Sequence of chain 2.A:
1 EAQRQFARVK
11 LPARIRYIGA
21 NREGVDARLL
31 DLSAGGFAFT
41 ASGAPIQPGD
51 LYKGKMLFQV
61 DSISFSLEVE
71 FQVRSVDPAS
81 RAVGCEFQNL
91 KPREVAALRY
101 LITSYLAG

A protein and the small-molecule ligand that binds it are described below.
Small molecule (SMILES): Nc1nc2c(ncn2[C@@H]2O[C@@H]3CO[P](=O)(O)O[C@H]4[C@@H](O)[C@H](n5cnc6c(=O)[nH]c(N)nc65)O[C@@H]4CO[P](=O)(O)O[C@H]3[C@H]2O)c(=O)[nH]1

Binding-site contacts:
Ligand atom N2 contacts residue ASP31 of chain 2.A at 2.9 Å (salt-bridge).
Ligand atom C5A contacts residue GLN3 of chain 2.A at 3.6 Å.
Ligand atom C4 contacts residue ARG8 of chain 2.A at 3.6 Å.
Ligand atom N2 contacts residue PHE37 of chain 2.A at 3.5 Å.
Ligand atom N9 contacts residue CYS85 of chain 2.A at 3.3 Å (h-bond).
Ligand atom O4A contacts residue ALA2 of chain 2.A at 3.2 Å (h-bond).
Ligand atom C5 contacts residue ARG8 of chain 2.A at 3.7 Å.
Ligand atom N7 contacts residue GLY84 of chain 2.A at 3.5 Å.
Ligand atom C1' contacts residue CYS85 of chain 2.A at 3.3 Å (hydrophobic).
Ligand atom C6 contacts residue ARG8 of chain 2.A at 3.4 Å.
Ligand atom O2' contacts residue GLY35 of chain 2.A at 3.0 Å.
Ligand atom O4A contacts residue GLN3 of chain 2.A at 3.6 Å.
Ligand atom N71 contacts residue ARG4 of chain 2.A at 3.0 Å (salt-bridge).
Ligand atom N3 contacts residue PHE37 of chain 2.A at 3.4 Å (h-bond).
Ligand atom O6 contacts residue ALA38 of chain 2.A at 3.3 Å.
Ligand atom O6 contacts residue ARG8 of chain 2.A at 3.6 Å.
Ligand atom O11 contacts residue ARG4 of chain 2.A at 3.6 Å.
Ligand atom O11 contacts residue GLN3 of chain 2.A at 3.7 Å.
Ligand atom O1P contacts residue ARG74 of chain 2.A at 2.8 Å (salt-bridge).
Ligand atom O4' contacts residue GLU86 of chain 2.A at 3.2 Å.
Ligand atom O11 contacts residue GLN5 of chain 2.A at 2.8 Å (h-bond).
Ligand atom O21 contacts residue ARG4 of chain 2.A at 3.5 Å.
Ligand atom O21 contacts residue ARG8 of chain 2.A at 3.0 Å (salt-bridge).
Ligand atom N1 contacts residue ASP31 of chain 2.A at 2.8 Å (salt-bridge).
Ligand atom O2' contacts residue GLY36 of chain 2.A at 3.5 Å (h-bond).
Ligand atom C4A contacts residue ALA2 of chain 2.A at 3.6 Å (hydrophobic).
Ligand atom N1 contacts residue PHE37 of chain 2.A at 3.6 Å.
Ligand atom C4 contacts residue CYS85 of chain 2.A at 3.5 Å (hydrophobic).
Ligand atom C1A contacts residue ALA2 of chain 2.A at 3.4 Å (hydrophobic).
Ligand atom O61 contacts residue ARG4 of chain 2.A at 2.9 Å (salt-bridge).
Ligand atom N2 contacts residue ARG8 of chain 2.A at 3.6 Å.
Ligand atom C81 contacts residue ARG4 of chain 2.A at 3.6 Å.
Ligand atom C2 contacts residue ASP31 of chain 2.A at 3.3 Å.
Ligand atom N2 contacts residue SER33 of chain 2.A at 3.4 Å (h-bond).
Ligand atom N2 contacts residue LEU32 of chain 2.A at 3.7 Å.
Ligand atom N3 contacts residue GLY36 of chain 2.A at 3.5 Å.
Ligand atom C2 contacts residue PHE37 of chain 2.A at 3.5 Å (hydrophobic).
Ligand atom N2 contacts residue GLY36 of chain 2.A at 3.2 Å (h-bond).
Ligand atom C2 contacts residue ARG8 of chain 2.A at 3.5 Å.
Ligand atom C4' contacts residue GLU86 of chain 2.A at 3.5 Å.